The small molecule below binds the protein below.
Small molecule (SMILES): OC[C@H]1O[C@H](O)[C@H](O)[C@@H](O)[C@@H]1O

Binding-site contacts:
Ligand atom O2 contacts residue ILE406 of chain 1.A at 4.0 Å.
Ligand atom O2 contacts residue PRO407 of chain 1.A at 3.6 Å.
Ligand atom C2 contacts residue THR405 of chain 1.A at 2.5 Å.
Ligand atom C4 contacts residue THR405 of chain 1.A at 3.6 Å.
Ligand atom O5 contacts residue THR405 of chain 1.A at 2.4 Å (h-bond).
Ligand atom O3 contacts residue THR405 of chain 1.A at 4.3 Å.
Ligand atom C6 contacts residue THR405 of chain 1.A at 4.4 Å.
Ligand atom C1 contacts residue ILE406 of chain 1.A at 3.8 Å (hydrophobic).
Ligand atom O6 contacts residue THR405 of chain 1.A at 4.2 Å.
Ligand atom C2 contacts residue PRO407 of chain 1.A at 4.1 Å (hydrophobic).
Ligand atom C3 contacts residue THR405 of chain 1.A at 3.0 Å.
Ligand atom O2 contacts residue THR405 of chain 1.A at 2.6 Å (h-bond).
Ligand atom C1 contacts residue THR405 of chain 1.A at 1.4 Å.
Ligand atom C2 contacts residue ILE406 of chain 1.A at 4.3 Å (hydrophobic).
Ligand atom C5 contacts residue THR405 of chain 1.A at 3.0 Å.

Sequence of chain 1.A:
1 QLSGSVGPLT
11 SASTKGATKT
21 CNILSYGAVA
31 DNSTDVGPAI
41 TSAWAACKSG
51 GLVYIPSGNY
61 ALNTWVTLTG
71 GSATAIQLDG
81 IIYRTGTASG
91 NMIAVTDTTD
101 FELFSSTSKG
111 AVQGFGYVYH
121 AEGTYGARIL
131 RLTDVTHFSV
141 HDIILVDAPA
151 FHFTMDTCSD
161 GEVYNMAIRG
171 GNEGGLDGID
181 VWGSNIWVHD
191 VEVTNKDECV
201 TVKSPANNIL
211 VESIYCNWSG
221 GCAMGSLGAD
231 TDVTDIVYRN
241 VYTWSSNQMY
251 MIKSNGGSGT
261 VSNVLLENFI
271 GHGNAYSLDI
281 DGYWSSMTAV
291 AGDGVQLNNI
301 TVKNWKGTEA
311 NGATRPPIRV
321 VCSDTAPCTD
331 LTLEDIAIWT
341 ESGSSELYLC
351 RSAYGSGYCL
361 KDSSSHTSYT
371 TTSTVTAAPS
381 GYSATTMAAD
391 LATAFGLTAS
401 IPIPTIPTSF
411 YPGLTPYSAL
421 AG